Sequence of chain 1.C:
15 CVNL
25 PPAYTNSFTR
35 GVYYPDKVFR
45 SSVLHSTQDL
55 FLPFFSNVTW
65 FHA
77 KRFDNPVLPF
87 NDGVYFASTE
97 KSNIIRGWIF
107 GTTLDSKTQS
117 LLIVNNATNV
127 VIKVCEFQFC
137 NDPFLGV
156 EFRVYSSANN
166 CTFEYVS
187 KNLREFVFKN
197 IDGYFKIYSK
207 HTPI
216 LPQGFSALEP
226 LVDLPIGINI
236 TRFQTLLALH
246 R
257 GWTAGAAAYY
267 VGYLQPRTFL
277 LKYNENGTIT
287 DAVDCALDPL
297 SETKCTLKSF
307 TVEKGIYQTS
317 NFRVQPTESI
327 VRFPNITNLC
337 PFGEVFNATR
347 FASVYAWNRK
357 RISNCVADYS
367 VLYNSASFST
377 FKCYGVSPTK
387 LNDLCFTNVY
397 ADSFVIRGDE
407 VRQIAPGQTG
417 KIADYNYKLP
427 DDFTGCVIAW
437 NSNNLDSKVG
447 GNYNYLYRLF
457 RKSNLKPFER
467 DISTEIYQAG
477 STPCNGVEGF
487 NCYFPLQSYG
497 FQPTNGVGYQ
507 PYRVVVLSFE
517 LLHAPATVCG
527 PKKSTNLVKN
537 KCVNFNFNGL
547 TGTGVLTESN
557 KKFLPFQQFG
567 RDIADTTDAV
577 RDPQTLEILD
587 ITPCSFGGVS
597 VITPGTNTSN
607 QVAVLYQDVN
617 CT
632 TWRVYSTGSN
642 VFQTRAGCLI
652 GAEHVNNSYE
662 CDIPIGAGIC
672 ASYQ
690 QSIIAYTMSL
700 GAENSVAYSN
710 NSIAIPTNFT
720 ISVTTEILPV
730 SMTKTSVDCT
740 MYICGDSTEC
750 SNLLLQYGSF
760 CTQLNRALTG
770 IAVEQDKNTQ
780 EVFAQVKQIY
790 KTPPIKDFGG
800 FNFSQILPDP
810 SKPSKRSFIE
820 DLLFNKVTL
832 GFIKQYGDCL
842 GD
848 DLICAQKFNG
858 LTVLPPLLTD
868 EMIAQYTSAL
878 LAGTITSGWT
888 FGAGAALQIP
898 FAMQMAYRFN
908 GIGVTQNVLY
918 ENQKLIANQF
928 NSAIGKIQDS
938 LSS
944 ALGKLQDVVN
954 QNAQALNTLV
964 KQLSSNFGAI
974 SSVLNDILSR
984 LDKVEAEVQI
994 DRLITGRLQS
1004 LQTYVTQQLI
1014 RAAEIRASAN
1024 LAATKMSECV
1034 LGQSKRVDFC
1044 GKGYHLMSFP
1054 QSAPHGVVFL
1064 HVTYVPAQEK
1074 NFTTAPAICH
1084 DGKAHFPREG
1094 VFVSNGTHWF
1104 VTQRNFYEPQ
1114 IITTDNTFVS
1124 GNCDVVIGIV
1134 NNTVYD

Binding-site contacts:
Ligand atom O7 contacts residue ASN717 of chain 1.C at 4.4 Å.
Ligand atom O4 contacts residue LEU922 of chain 1.C at 3.8 Å.
Ligand atom C5 contacts residue GLN926 of chain 1.C at 4.2 Å.
Ligand atom O7 contacts residue LEU922 of chain 1.C at 3.9 Å.
Ligand atom O5 contacts residue ASN717 of chain 1.C at 2.3 Å (h-bond).
Ligand atom C6 contacts residue GLN926 of chain 1.C at 3.7 Å.
Ligand atom C6 contacts residue LEU922 of chain 1.C at 4.3 Å (hydrophobic).
Ligand atom C8 contacts residue GLN926 of chain 1.C at 4.3 Å.
Ligand atom C4 contacts residue LEU922 of chain 1.C at 4.3 Å (hydrophobic).
Ligand atom O5 contacts residue PHE718 of chain 1.C at 4.4 Å.
Ligand atom C4 contacts residue ASN717 of chain 1.C at 4.2 Å.
Ligand atom C5 contacts residue LEU922 of chain 1.C at 3.8 Å (hydrophobic).
Ligand atom C8 contacts residue LEU922 of chain 1.C at 3.8 Å (hydrophobic).
Ligand atom C7 contacts residue LEU922 of chain 1.C at 4.0 Å (hydrophobic).
Ligand atom C2 contacts residue ASN717 of chain 1.C at 2.4 Å.
Ligand atom C7 contacts residue ASN717 of chain 1.C at 3.9 Å.
Ligand atom C3 contacts residue ASN717 of chain 1.C at 3.8 Å.
Ligand atom C8 contacts residue ASN717 of chain 1.C at 4.3 Å.
Ligand atom C5 contacts residue ASN717 of chain 1.C at 3.6 Å.
Ligand atom N2 contacts residue ASN717 of chain 1.C at 3.0 Å (h-bond).
Ligand atom C1 contacts residue ASN717 of chain 1.C at 1.4 Å.

A small-molecule ligand and the protein it binds are described below.
Small molecule (SMILES): CC(=O)N[C@H]1[C@H](O[C@H]2[C@H](O)[C@@H](NC(C)=O)CO[C@@H]2CO)O[C@H](CO)[C@@H](O)[C@@H]1O